Binding-site contacts:
Ligand atom C4 contacts residue ASN73 of chain 1.I at 4.3 Å.
Ligand atom N2 contacts residue PHE112 of chain 1.I at 3.5 Å (h-bond).
Ligand atom C3 contacts residue ASN73 of chain 1.I at 3.8 Å.
Ligand atom C7 contacts residue ASN73 of chain 1.I at 3.5 Å.
Ligand atom O5 contacts residue ASN73 of chain 1.I at 2.4 Å (h-bond).
Ligand atom C2 contacts residue PHE112 of chain 1.I at 4.4 Å (hydrophobic).
Ligand atom C7 contacts residue PHE112 of chain 1.I at 4.3 Å (hydrophobic).
Ligand atom C1 contacts residue ASN73 of chain 1.I at 1.4 Å.
Ligand atom C5 contacts residue ASN73 of chain 1.I at 3.7 Å.
Ligand atom C8 contacts residue ASN73 of chain 1.I at 3.4 Å.
Ligand atom C2 contacts residue ASN73 of chain 1.I at 2.5 Å.
Ligand atom N2 contacts residue ASN73 of chain 1.I at 2.9 Å (h-bond).
Ligand atom C8 contacts residue ARG142 of chain 1.I at 4.0 Å.
Ligand atom C3 contacts residue PHE112 of chain 1.I at 4.5 Å (hydrophobic).

The protein below binds the small molecule below.
Small molecule (SMILES): CC(=O)N[C@@H]1[C@@H](O)[C@H](O)[C@@H](CO)O[C@H]1O

Sequence of chain 1.I:
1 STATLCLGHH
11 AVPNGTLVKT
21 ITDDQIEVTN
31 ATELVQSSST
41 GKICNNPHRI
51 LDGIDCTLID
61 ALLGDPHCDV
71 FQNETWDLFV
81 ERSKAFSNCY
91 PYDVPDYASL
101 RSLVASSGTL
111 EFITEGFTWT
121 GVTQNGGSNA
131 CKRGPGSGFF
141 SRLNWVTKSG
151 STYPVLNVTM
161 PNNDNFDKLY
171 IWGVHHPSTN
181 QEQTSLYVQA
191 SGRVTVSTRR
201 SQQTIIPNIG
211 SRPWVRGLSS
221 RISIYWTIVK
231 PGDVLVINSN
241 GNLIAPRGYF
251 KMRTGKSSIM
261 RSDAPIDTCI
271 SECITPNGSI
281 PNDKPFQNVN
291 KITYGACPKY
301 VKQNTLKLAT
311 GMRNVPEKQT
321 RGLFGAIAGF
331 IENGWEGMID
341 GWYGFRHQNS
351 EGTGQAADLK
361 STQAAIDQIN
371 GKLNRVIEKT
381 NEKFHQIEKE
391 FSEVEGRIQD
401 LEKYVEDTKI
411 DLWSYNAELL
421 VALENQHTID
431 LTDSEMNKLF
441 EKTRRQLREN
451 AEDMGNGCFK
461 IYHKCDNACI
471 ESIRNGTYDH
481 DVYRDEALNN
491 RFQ